This small molecule binds to this protein.
Small molecule (SMILES): N[C@@H](Cc1ccc(O)cc1)C(=O)O

Binding-site contacts:
Ligand atom OH contacts residue ASN155 of chain 1.A at 2.8 Å (h-bond).
Ligand atom CD1 contacts residue ASP318 of chain 1.B at 3.6 Å.
Ligand atom CA contacts residue LYS319 of chain 1.B at 3.2 Å.
Ligand atom OXT contacts residue LEU323 of chain 1.B at 2.9 Å (h-bond).
Ligand atom CB contacts residue LEU323 of chain 1.B at 3.7 Å (hydrophobic).
Ligand atom O contacts residue SER336 of chain 1.A at 3.8 Å.
Ligand atom O contacts residue ILE337 of chain 1.A at 2.9 Å (h-bond).
Ligand atom CA contacts residue ALA322 of chain 1.B at 3.9 Å (hydrophobic).
Ligand atom CA contacts residue ILE337 of chain 1.A at 3.8 Å (hydrophobic).
Ligand atom OXT contacts residue LYS319 of chain 1.B at 3.7 Å.
Ligand atom CE1 contacts residue VAL316 of chain 1.B at 3.9 Å (hydrophobic).
Ligand atom CG contacts residue ASP318 of chain 1.B at 3.5 Å.
Ligand atom C contacts residue LYS319 of chain 1.B at 3.4 Å.
Ligand atom CE2 contacts residue ASP318 of chain 1.B at 3.6 Å.
Ligand atom CA contacts residue ASP318 of chain 1.B at 3.5 Å.
Ligand atom CB contacts residue ILE337 of chain 1.A at 3.8 Å (hydrophobic).
Ligand atom CG contacts residue ILE342 of chain 1.B at 3.9 Å (hydrophobic).
Ligand atom N contacts residue SER336 of chain 1.A at 3.2 Å (h-bond).
Ligand atom CZ contacts residue ASP318 of chain 1.B at 3.5 Å.
Ligand atom CE1 contacts residue ASP318 of chain 1.B at 3.4 Å.
Ligand atom CE1 contacts residue LEU317 of chain 1.B at 3.7 Å (hydrophobic).
Ligand atom CE2 contacts residue ASN155 of chain 1.A at 3.3 Å.
Ligand atom CD1 contacts residue LEU317 of chain 1.B at 3.5 Å (hydrophobic).
Ligand atom OH contacts residue VAL352 of chain 1.B at 3.8 Å.
Ligand atom C contacts residue ILE337 of chain 1.A at 4.0 Å (hydrophobic).
Ligand atom C contacts residue ALA322 of chain 1.B at 3.9 Å (hydrophobic).
Ligand atom CD2 contacts residue ILE342 of chain 1.B at 3.8 Å (hydrophobic).
Ligand atom N contacts residue LYS319 of chain 1.B at 3.7 Å.
Ligand atom N contacts residue ILE337 of chain 1.A at 3.0 Å (h-bond).
Ligand atom O contacts residue LYS319 of chain 1.B at 3.8 Å.
Ligand atom OH contacts residue GLU154 of chain 1.A at 4.0 Å.
Ligand atom OH contacts residue ASP318 of chain 1.B at 3.7 Å.
Ligand atom OXT contacts residue ALA322 of chain 1.B at 3.1 Å (h-bond).
Ligand atom C contacts residue LEU323 of chain 1.B at 4.0 Å (hydrophobic).
Ligand atom CE2 contacts residue ILE342 of chain 1.B at 3.9 Å (hydrophobic).
Ligand atom N contacts residue ASP318 of chain 1.B at 2.6 Å (salt-bridge).
Ligand atom CD2 contacts residue ILE337 of chain 1.A at 3.5 Å (hydrophobic).
Ligand atom CZ contacts residue ASN155 of chain 1.A at 3.3 Å.
Ligand atom OXT contacts residue GLY321 of chain 1.B at 3.7 Å.
Ligand atom CD2 contacts residue ASP318 of chain 1.B at 3.5 Å.

Sequence of chain 1.B:
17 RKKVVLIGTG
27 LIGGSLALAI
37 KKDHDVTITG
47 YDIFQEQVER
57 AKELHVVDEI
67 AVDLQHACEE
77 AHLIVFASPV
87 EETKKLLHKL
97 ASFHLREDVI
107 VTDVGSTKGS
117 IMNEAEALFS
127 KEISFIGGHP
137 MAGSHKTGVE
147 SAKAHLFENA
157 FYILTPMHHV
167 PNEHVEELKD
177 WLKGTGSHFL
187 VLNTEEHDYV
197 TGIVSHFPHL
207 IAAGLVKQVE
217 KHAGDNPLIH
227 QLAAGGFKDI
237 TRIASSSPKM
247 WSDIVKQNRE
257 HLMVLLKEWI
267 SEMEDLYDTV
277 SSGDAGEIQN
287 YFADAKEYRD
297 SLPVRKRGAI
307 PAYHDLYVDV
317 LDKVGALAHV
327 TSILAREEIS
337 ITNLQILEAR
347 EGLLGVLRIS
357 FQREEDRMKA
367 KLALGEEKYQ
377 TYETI

Sequence of chain 1.A:
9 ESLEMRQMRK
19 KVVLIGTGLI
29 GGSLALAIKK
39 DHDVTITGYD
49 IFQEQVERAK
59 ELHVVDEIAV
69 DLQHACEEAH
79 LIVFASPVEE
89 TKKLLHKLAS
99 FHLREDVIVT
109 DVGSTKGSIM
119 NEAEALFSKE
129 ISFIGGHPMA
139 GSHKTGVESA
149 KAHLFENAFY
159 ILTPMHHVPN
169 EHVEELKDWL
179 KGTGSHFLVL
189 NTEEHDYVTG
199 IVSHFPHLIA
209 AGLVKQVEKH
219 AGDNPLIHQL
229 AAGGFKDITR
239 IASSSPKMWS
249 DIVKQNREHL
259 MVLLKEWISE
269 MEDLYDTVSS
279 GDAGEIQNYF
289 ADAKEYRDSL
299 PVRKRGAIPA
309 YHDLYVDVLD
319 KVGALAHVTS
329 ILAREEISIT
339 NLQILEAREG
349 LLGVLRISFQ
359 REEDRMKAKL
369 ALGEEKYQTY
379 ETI